Binding-site contacts:
Ligand atom C5 contacts residue ARG212 of chain 1.A at 4.3 Å.
Ligand atom O5 contacts residue ASN239 of chain 1.A at 2.4 Å (h-bond).
Ligand atom C2 contacts residue ASN239 of chain 1.A at 2.5 Å.
Ligand atom C6 contacts residue LEU238 of chain 1.A at 4.5 Å (hydrophobic).
Ligand atom O6 contacts residue LEU238 of chain 1.A at 3.8 Å.
Ligand atom O7 contacts residue ASN239 of chain 1.A at 4.0 Å.
Ligand atom C5 contacts residue ASN239 of chain 1.A at 3.7 Å.
Ligand atom O6 contacts residue ASN239 of chain 1.A at 4.2 Å.
Ligand atom C8 contacts residue ASN239 of chain 1.A at 3.5 Å.
Ligand atom O6 contacts residue MET209 of chain 1.A at 3.2 Å (h-bond).
Ligand atom C7 contacts residue ASN239 of chain 1.A at 3.2 Å.
Ligand atom C6 contacts residue ARG212 of chain 1.A at 4.0 Å.
Ligand atom N2 contacts residue ASN239 of chain 1.A at 2.9 Å (h-bond).
Ligand atom C1 contacts residue ASN239 of chain 1.A at 1.4 Å.
Ligand atom O6 contacts residue ARG212 of chain 1.A at 2.8 Å (salt-bridge).
Ligand atom C3 contacts residue ASN239 of chain 1.A at 3.8 Å.
Ligand atom C4 contacts residue ASN239 of chain 1.A at 4.3 Å.
Ligand atom O5 contacts residue ARG212 of chain 1.A at 4.1 Å.
Ligand atom C6 contacts residue MET209 of chain 1.A at 4.0 Å (hydrophobic).

Sequence of chain 1.A:
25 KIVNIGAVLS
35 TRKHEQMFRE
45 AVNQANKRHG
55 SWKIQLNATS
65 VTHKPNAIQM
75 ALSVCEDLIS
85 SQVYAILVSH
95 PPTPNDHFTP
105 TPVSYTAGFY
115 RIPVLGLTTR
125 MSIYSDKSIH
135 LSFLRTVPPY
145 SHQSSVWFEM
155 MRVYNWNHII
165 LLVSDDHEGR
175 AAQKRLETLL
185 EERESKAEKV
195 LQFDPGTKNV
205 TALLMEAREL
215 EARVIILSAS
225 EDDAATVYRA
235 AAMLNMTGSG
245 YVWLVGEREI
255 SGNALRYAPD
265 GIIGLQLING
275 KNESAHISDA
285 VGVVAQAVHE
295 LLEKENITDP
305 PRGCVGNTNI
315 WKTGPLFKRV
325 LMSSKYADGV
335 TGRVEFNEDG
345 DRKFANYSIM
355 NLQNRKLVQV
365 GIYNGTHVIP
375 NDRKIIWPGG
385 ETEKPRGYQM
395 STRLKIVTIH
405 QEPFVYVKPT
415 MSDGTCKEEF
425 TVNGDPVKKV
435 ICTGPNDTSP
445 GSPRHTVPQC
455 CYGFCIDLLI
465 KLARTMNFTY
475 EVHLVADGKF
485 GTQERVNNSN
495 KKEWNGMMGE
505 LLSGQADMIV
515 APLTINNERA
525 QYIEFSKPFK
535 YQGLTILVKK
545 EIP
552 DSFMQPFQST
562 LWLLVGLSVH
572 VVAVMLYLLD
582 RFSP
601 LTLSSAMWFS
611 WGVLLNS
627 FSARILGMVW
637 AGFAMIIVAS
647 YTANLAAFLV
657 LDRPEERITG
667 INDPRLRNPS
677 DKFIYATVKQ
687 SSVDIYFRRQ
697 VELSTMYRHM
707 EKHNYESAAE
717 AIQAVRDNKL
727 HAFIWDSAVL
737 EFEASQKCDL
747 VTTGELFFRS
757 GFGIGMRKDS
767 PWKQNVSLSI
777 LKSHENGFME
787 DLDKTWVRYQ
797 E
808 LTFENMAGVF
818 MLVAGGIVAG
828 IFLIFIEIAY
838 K

The protein below binds the small molecule below.
Small molecule (SMILES): CC(=O)N[C@@H]1[C@@H](O)[C@H](O)[C@@H](CO)O[C@H]1O